Binding-site contacts:
Ligand atom O4' contacts residue ILE405 of chain 1.E at 3.7 Å.
Ligand atom P contacts residue SER463 of chain 1.E at 3.7 Å.
Ligand atom N3 contacts residue NAD1 of chain 1.BA at 3.2 Å.
Ligand atom P contacts residue TYR486 of chain 1.E at 3.7 Å.
Ligand atom O1P contacts residue TYR486 of chain 1.E at 2.6 Å (h-bond).
Ligand atom C3' contacts residue ASP439 of chain 1.E at 3.3 Å.
Ligand atom O2P contacts residue GLY462 of chain 1.E at 2.8 Å (h-bond).
Ligand atom O3' contacts residue SER143 of chain 1.E at 2.6 Å (h-bond).
Ligand atom C8 contacts residue MET145 of chain 1.E at 3.5 Å (hydrophobic).
Ligand atom O6 contacts residue GLY490 of chain 1.E at 2.8 Å (h-bond).
Ligand atom C5' contacts residue TYR486 of chain 1.E at 3.6 Å (hydrophobic).
Ligand atom O3P contacts residue SER404 of chain 1.E at 2.9 Å (h-bond).
Ligand atom O5' contacts residue GLY403 of chain 1.E at 3.3 Å.
Ligand atom O3' contacts residue ASP439 of chain 1.E at 2.5 Å (salt-bridge).
Ligand atom P contacts residue SER404 of chain 1.E at 3.5 Å.
Ligand atom O3P contacts residue GLY441 of chain 1.E at 2.9 Å (h-bond).
Ligand atom N9 contacts residue ILE405 of chain 1.E at 3.7 Å.
Ligand atom O2P contacts residue SER463 of chain 1.E at 3.0 Å (h-bond).
Ligand atom O2' contacts residue ASP439 of chain 1.E at 2.7 Å (salt-bridge).
Ligand atom O3P contacts residue GLY440 of chain 1.E at 3.7 Å.
Ligand atom N1 contacts residue GLN516 of chain 1.E at 3.0 Å (h-bond).
Ligand atom C2 contacts residue CYS406 of chain 1.E at 3.2 Å (hydrophobic).
Ligand atom C4 contacts residue NAD1 of chain 1.BA at 3.5 Å.
Ligand atom O3P contacts residue GLY403 of chain 1.E at 3.3 Å.
Ligand atom C2' contacts residue ARG397 of chain 1.E at 3.6 Å.
Ligand atom O2' contacts residue ARG397 of chain 1.E at 3.0 Å (salt-bridge).
Ligand atom C3' contacts residue SER143 of chain 1.E at 3.3 Å.
Ligand atom O1P contacts residue SER404 of chain 1.E at 2.6 Å (h-bond).
Ligand atom O5' contacts residue GLY440 of chain 1.E at 3.3 Å.
Ligand atom O6 contacts residue GLY517 of chain 1.E at 3.5 Å.
Ligand atom O6 contacts residue MET489 of chain 1.E at 3.4 Å (h-bond).
Ligand atom C4 contacts residue ILE405 of chain 1.E at 3.6 Å (hydrophobic).
Ligand atom O1P contacts residue SER463 of chain 1.E at 3.2 Å (h-bond).
Ligand atom C4' contacts residue ASP439 of chain 1.E at 3.4 Å.
Ligand atom N7 contacts residue MET489 of chain 1.E at 3.0 Å (h-bond).
Ligand atom N1 contacts residue NAD1 of chain 1.BA at 3.6 Å.
Ligand atom O6 contacts residue GLY488 of chain 1.E at 3.6 Å.
Ligand atom C2 contacts residue NAD1 of chain 1.BA at 3.2 Å.
Ligand atom C2' contacts residue ASP439 of chain 1.E at 3.5 Å.
Ligand atom C5 contacts residue ILE405 of chain 1.E at 3.6 Å (hydrophobic).

The protein below binds the small molecule below.
Small molecule (SMILES): O=c1[nH]cnc2c1ncn2[C@@H]1O[C@H](COP(=O)(O)O)[C@@H](O)[C@H]1O

Sequence of chain 1.E:
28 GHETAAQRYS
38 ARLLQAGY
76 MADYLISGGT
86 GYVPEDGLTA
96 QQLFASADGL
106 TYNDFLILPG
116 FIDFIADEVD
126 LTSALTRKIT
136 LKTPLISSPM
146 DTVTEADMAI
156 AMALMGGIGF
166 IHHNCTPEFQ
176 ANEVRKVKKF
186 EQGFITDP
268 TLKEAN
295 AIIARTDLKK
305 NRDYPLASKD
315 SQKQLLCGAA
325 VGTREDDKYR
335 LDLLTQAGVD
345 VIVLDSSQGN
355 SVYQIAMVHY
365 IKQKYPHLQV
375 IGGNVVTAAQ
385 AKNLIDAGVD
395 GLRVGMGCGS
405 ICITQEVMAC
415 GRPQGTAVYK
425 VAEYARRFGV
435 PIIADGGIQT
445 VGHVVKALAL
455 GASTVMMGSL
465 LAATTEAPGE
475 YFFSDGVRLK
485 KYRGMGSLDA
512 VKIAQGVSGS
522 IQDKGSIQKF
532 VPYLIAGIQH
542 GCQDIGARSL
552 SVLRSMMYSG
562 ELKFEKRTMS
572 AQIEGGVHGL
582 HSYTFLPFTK